Sequence of chain 2.A:
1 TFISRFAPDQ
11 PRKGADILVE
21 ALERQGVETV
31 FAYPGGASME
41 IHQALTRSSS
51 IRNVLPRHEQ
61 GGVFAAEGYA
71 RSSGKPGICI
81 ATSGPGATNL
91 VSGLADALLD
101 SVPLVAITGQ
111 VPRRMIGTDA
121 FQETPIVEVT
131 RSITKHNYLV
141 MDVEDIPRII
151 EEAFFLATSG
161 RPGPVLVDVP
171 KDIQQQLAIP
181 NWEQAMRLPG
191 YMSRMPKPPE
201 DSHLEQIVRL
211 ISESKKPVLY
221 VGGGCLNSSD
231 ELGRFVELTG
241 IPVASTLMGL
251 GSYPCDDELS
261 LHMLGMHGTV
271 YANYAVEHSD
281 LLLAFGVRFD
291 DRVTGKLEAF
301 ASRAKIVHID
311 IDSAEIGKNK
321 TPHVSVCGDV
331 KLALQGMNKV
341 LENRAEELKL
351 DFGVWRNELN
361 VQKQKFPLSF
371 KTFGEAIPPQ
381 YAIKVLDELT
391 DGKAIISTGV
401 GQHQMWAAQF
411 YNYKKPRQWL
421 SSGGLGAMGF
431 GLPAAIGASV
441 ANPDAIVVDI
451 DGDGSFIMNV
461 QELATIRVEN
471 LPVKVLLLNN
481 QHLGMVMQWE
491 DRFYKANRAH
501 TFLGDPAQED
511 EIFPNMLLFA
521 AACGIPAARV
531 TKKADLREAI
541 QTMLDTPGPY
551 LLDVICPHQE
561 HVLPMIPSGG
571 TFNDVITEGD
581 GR

Binding-site contacts:
Ligand atom O contacts residue TP91 of chain 3.G at 3.3 Å (h-bond).
Ligand atom OX1 contacts residue THR82 of chain 2.A at 4.3 Å.
Ligand atom OXT contacts residue GLY36 of chain 2.A at 3.4 Å (h-bond).
Ligand atom OXT contacts residue PXD1 of chain 3.E at 3.9 Å.
Ligand atom OX1 contacts residue GLY35 of chain 2.A at 3.3 Å.
Ligand atom CH3 contacts residue PXD1 of chain 3.E at 3.5 Å.
Ligand atom OXT contacts residue PHE121 of chain 2.A at 4.2 Å.
Ligand atom CH3 contacts residue MET485 of chain 3.A at 3.6 Å (hydrophobic).
Ligand atom O contacts residue GLN122 of chain 2.A at 3.2 Å (h-bond).
Ligand atom OXT contacts residue TP91 of chain 3.G at 4.2 Å.
Ligand atom O contacts residue PHE121 of chain 2.A at 4.3 Å.
Ligand atom C contacts residue GLY36 of chain 2.A at 4.4 Å.
Ligand atom OXT contacts residue GLN122 of chain 2.A at 2.8 Å (h-bond).
Ligand atom OX1 contacts residue TP91 of chain 3.G at 3.4 Å.
Ligand atom OX1 contacts residue GLN122 of chain 2.A at 2.9 Å (h-bond).
Ligand atom C contacts residue GLN122 of chain 2.A at 3.7 Å.
Ligand atom OX1 contacts residue ALA37 of chain 2.A at 4.5 Å.
Ligand atom CH3 contacts residue TP91 of chain 3.G at 3.3 Å.
Ligand atom OX1 contacts residue GLY36 of chain 2.A at 2.4 Å (h-bond).
Ligand atom C contacts residue TP91 of chain 3.G at 3.4 Å.
Ligand atom O contacts residue VAL400 of chain 3.A at 3.8 Å.
Ligand atom C contacts residue PXD1 of chain 3.E at 3.9 Å.
Ligand atom CH3 contacts residue VAL486 of chain 3.A at 4.1 Å (hydrophobic).

Sequence of chain 3.A:
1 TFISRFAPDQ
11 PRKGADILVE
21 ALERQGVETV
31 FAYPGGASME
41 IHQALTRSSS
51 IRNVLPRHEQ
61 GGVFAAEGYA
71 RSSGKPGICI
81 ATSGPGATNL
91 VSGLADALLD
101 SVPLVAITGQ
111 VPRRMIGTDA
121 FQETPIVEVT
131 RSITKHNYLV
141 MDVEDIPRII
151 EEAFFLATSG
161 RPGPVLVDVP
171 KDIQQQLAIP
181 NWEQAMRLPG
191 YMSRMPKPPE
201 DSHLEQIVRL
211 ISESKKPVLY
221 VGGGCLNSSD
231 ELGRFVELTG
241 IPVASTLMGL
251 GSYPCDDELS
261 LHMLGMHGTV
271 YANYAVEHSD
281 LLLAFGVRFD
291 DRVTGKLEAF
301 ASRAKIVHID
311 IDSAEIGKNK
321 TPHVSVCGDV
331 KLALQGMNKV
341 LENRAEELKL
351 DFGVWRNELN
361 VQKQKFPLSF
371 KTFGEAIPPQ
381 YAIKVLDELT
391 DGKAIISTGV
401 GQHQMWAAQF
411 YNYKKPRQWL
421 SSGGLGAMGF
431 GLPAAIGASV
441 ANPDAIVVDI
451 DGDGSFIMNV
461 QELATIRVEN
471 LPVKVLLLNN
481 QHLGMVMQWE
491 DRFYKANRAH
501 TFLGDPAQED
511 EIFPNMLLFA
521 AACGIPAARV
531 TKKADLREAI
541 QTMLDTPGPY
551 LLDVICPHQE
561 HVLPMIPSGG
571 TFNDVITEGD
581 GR

This protein binds this small molecule.
Small molecule (SMILES): CC(=O)OO